Sequence of chain 1.B:
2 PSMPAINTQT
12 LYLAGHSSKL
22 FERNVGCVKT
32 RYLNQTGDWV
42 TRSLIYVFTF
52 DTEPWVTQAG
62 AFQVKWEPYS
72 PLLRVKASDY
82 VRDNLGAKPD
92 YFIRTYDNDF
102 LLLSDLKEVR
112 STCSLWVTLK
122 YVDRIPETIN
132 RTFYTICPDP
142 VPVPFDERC

This protein binds this small molecule.
Small molecule (SMILES): CC(=O)N[C@H]1CO[C@H](CO[C@@H]2O[C@@H](C)[C@@H](O)[C@@H](O)[C@@H]2O)[C@@H](O)[C@@H]1O

Binding-site contacts:
Ligand atom O2 contacts residue ALA62 of chain 1.B at 4.1 Å.
Ligand atom C2 contacts residue LEU34 of chain 1.B at 3.8 Å (hydrophobic).
Ligand atom C3 contacts residue ASN35 of chain 1.B at 3.7 Å.
Ligand atom C7 contacts residue ASN35 of chain 1.B at 3.1 Å.
Ligand atom O7 contacts residue ASN35 of chain 1.B at 3.2 Å (h-bond).
Ligand atom O3 contacts residue SER44 of chain 1.B at 4.3 Å.
Ligand atom C8 contacts residue ASN35 of chain 1.B at 4.2 Å.
Ligand atom N2 contacts residue ASN35 of chain 1.B at 2.9 Å (h-bond).
Ligand atom O3 contacts residue LEU34 of chain 1.B at 4.1 Å.
Ligand atom O5 contacts residue ASN35 of chain 1.B at 2.4 Å (h-bond).
Ligand atom C2 contacts residue ALA62 of chain 1.B at 4.2 Å (hydrophobic).
Ligand atom C1 contacts residue ASN35 of chain 1.B at 1.4 Å.
Ligand atom O4 contacts residue LEU34 of chain 1.B at 4.1 Å.
Ligand atom C5 contacts residue ASN35 of chain 1.B at 3.7 Å.
Ligand atom C8 contacts residue THR37 of chain 1.B at 4.2 Å.
Ligand atom C4 contacts residue ASN35 of chain 1.B at 4.2 Å.
Ligand atom O6 contacts residue LEU34 of chain 1.B at 3.6 Å.
Ligand atom C2 contacts residue ASN35 of chain 1.B at 2.4 Å.
Ligand atom C1 contacts residue LEU34 of chain 1.B at 3.6 Å (hydrophobic).
Ligand atom C8 contacts residue GLN36 of chain 1.B at 4.4 Å.
Ligand atom C3 contacts residue LEU34 of chain 1.B at 4.4 Å (hydrophobic).